A protein and the small-molecule ligand that binds it are described below.
Small molecule (SMILES): CC(=O)N[C@@H]1[C@@H](O)[C@H](O)[C@@H](CO)O[C@H]1O

Binding-site contacts:
Ligand atom O5 contacts residue ASN647 of chain 1.C at 2.4 Å (h-bond).
Ligand atom C1 contacts residue ASN647 of chain 1.C at 1.4 Å.
Ligand atom N2 contacts residue ASN647 of chain 1.C at 2.8 Å (h-bond).
Ligand atom C2 contacts residue ASN647 of chain 1.C at 2.5 Å.
Ligand atom C3 contacts residue ASN647 of chain 1.C at 3.8 Å.
Ligand atom C6 contacts residue ASN647 of chain 1.C at 4.5 Å.
Ligand atom C8 contacts residue THR649 of chain 1.C at 4.2 Å.
Ligand atom C7 contacts residue ASN647 of chain 1.C at 3.9 Å.
Ligand atom C4 contacts residue ASN647 of chain 1.C at 4.3 Å.
Ligand atom O6 contacts residue ASN647 of chain 1.C at 3.7 Å.
Ligand atom C5 contacts residue ASN647 of chain 1.C at 3.7 Å.

Sequence of chain 1.C:
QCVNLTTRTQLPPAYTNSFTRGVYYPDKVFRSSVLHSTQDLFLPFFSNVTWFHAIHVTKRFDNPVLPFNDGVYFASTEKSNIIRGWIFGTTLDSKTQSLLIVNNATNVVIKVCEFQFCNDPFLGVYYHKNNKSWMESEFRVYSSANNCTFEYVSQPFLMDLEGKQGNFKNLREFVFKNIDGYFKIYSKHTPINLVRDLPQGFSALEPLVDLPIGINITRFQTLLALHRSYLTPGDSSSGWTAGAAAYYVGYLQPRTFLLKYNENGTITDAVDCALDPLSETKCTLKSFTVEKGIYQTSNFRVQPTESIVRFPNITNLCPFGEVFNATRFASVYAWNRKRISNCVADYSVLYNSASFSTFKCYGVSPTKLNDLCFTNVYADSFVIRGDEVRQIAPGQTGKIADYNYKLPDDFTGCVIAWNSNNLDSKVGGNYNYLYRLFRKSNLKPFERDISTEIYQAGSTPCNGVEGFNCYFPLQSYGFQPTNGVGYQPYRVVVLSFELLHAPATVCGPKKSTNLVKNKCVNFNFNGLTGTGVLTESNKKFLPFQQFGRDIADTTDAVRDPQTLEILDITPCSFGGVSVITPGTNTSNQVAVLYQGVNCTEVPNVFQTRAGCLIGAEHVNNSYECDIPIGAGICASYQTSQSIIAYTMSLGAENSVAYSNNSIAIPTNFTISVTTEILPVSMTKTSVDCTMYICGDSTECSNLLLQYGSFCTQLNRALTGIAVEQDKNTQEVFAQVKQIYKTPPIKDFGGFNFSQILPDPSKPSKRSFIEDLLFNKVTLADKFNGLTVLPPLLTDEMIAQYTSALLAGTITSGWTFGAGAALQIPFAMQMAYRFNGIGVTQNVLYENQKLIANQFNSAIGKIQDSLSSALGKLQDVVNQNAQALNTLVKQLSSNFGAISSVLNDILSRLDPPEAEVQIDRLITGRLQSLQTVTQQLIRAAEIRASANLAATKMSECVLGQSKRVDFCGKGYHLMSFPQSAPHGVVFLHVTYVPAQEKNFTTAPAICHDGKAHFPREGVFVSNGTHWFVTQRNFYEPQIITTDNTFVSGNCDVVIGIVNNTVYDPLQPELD